A protein and the small-molecule ligand that binds it are described below.
Small molecule (SMILES): O=C(Cc1cccc(Cl)c1)Nc1cncc2ccccc12

Sequence of chain 2.A:
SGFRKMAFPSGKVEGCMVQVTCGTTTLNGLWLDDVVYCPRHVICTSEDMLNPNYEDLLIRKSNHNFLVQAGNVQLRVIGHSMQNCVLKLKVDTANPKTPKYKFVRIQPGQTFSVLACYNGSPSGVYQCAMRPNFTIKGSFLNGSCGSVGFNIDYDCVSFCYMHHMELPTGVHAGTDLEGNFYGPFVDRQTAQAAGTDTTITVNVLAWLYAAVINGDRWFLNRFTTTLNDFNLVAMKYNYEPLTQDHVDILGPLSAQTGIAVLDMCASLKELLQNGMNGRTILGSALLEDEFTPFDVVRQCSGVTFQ

Sequence of chain 1.A:
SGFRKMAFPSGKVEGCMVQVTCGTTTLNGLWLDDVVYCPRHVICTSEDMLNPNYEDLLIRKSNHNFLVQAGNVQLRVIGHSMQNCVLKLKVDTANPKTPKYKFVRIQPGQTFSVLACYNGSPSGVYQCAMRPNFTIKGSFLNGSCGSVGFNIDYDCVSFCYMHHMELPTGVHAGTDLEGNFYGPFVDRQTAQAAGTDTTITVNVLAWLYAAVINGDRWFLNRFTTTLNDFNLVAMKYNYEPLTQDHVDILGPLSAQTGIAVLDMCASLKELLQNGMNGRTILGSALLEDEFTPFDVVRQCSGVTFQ

Binding-site contacts:
Ligand atom C17 contacts residue GLU166 of chain 2.A at 3.6 Å.
Ligand atom C17 contacts residue ASN142 of chain 2.A at 3.6 Å.
Ligand atom C16 contacts residue ASN142 of chain 2.A at 3.7 Å.
Ligand atom C17 contacts residue PHE140 of chain 2.A at 3.6 Å (hydrophobic).
Ligand atom C17 contacts residue LEU141 of chain 2.A at 3.6 Å (hydrophobic).
Ligand atom C7 contacts residue MET49 of chain 2.A at 3.4 Å (hydrophobic).
Ligand atom C4 contacts residue MET165 of chain 2.A at 3.7 Å (hydrophobic).
Ligand atom C9 contacts residue ASN142 of chain 2.A at 3.9 Å.
Ligand atom N6 contacts residue CYS145 of chain 2.A at 3.6 Å (h-bond).
Ligand atom O18 contacts residue MET165 of chain 2.A at 3.5 Å.
Ligand atom C4 contacts residue HIS41 of chain 2.A at 3.9 Å.
Ligand atom C10 contacts residue LEU141 of chain 2.A at 3.6 Å (hydrophobic).
Ligand atom CL21 contacts residue ASP187 of chain 2.A at 3.3 Å.
Ligand atom N12 contacts residue HIS163 of chain 2.A at 2.9 Å (h-bond).
Ligand atom C19 contacts residue GLN189 of chain 2.A at 3.9 Å.
Ligand atom C14 contacts residue ASN142 of chain 2.A at 3.8 Å.
Ligand atom C19 contacts residue MET49 of chain 2.A at 3.9 Å (hydrophobic).
Ligand atom N12 contacts residue PHE140 of chain 2.A at 3.7 Å.
Ligand atom N12 contacts residue GLU166 of chain 2.A at 3.9 Å.
Ligand atom C17 contacts residue SER1 of chain 1.A at 3.9 Å.
Ligand atom C7 contacts residue GLN189 of chain 2.A at 4.0 Å.
Ligand atom C11 contacts residue PHE140 of chain 2.A at 3.5 Å (hydrophobic).
Ligand atom O18 contacts residue GLU166 of chain 2.A at 3.1 Å (salt-bridge).
Ligand atom C11 contacts residue LEU141 of chain 2.A at 3.5 Å (hydrophobic).
Ligand atom C10 contacts residue ASN142 of chain 2.A at 3.7 Å.
Ligand atom C5 contacts residue MET49 of chain 2.A at 3.5 Å (hydrophobic).
Ligand atom C13 contacts residue CYS145 of chain 2.A at 3.9 Å (hydrophobic).
Ligand atom C13 contacts residue GLU166 of chain 2.A at 3.7 Å.
Ligand atom C5 contacts residue MET165 of chain 2.A at 3.7 Å (hydrophobic).
Ligand atom CL21 contacts residue HIS41 of chain 2.A at 3.5 Å.
Ligand atom C11 contacts residue GLU166 of chain 2.A at 3.6 Å.
Ligand atom C4 contacts residue HIS164 of chain 2.A at 3.5 Å.
Ligand atom C13 contacts residue HIS163 of chain 2.A at 3.4 Å.
Ligand atom C7 contacts residue MET165 of chain 2.A at 3.6 Å (hydrophobic).
Ligand atom C10 contacts residue GLU166 of chain 2.A at 3.9 Å.
Ligand atom N12 contacts residue LEU141 of chain 2.A at 3.9 Å.
Ligand atom CL21 contacts residue MET165 of chain 2.A at 4.0 Å.
Ligand atom C15 contacts residue ASN142 of chain 2.A at 3.8 Å.
Ligand atom C7 contacts residue ARG188 of chain 2.A at 3.8 Å.
Ligand atom N12 contacts residue SER144 of chain 2.A at 3.7 Å.